A protein and the small-molecule ligand that binds it are described below.
Small molecule (SMILES): CC(=O)N[C@H]1[C@H](O[C@H]2[C@H](O)[C@@H](NC(C)=O)CO[C@@H]2CO)O[C@H](CO)[C@@H](O)[C@@H]1O

Binding-site contacts:
Ligand atom O6 contacts residue ASN109 of chain 1.B at 4.2 Å.
Ligand atom O6 contacts residue VAL111 of chain 1.B at 3.3 Å.
Ligand atom C1 contacts residue ASN106 of chain 1.B at 1.4 Å.
Ligand atom C7 contacts residue ASN106 of chain 1.B at 3.6 Å.
Ligand atom C7 contacts residue VAL104 of chain 1.B at 4.2 Å (hydrophobic).
Ligand atom C6 contacts residue VAL111 of chain 1.B at 4.3 Å (hydrophobic).
Ligand atom C6 contacts residue VAL155 of chain 1.B at 3.8 Å (hydrophobic).
Ligand atom O7 contacts residue VAL104 of chain 1.B at 3.8 Å.
Ligand atom O5 contacts residue ASN106 of chain 1.B at 2.4 Å (h-bond).
Ligand atom O7 contacts residue ASN106 of chain 1.B at 4.0 Å.
Ligand atom O5 contacts residue ASN109 of chain 1.B at 4.3 Å.
Ligand atom C8 contacts residue VAL104 of chain 1.B at 3.7 Å (hydrophobic).
Ligand atom C5 contacts residue ASN106 of chain 1.B at 3.7 Å.
Ligand atom C6 contacts residue ASN109 of chain 1.B at 3.5 Å.
Ligand atom C3 contacts residue ASN106 of chain 1.B at 3.8 Å.
Ligand atom O6 contacts residue VAL110 of chain 1.B at 4.3 Å.
Ligand atom O3 contacts residue VAL111 of chain 1.B at 4.2 Å.
Ligand atom O7 contacts residue VAL111 of chain 1.B at 4.2 Å.
Ligand atom C4 contacts residue ASN109 of chain 1.B at 4.5 Å.
Ligand atom O7 contacts residue ASN109 of chain 1.B at 4.0 Å.
Ligand atom C4 contacts residue ASN106 of chain 1.B at 4.3 Å.
Ligand atom C6 contacts residue THR108 of chain 1.B at 3.7 Å.
Ligand atom O6 contacts residue VAL155 of chain 1.B at 3.3 Å.
Ligand atom C2 contacts residue ASN106 of chain 1.B at 2.5 Å.
Ligand atom O5 contacts residue THR108 of chain 1.B at 4.0 Å.
Ligand atom N2 contacts residue ASN106 of chain 1.B at 2.9 Å (h-bond).

Sequence of chain 1.B:
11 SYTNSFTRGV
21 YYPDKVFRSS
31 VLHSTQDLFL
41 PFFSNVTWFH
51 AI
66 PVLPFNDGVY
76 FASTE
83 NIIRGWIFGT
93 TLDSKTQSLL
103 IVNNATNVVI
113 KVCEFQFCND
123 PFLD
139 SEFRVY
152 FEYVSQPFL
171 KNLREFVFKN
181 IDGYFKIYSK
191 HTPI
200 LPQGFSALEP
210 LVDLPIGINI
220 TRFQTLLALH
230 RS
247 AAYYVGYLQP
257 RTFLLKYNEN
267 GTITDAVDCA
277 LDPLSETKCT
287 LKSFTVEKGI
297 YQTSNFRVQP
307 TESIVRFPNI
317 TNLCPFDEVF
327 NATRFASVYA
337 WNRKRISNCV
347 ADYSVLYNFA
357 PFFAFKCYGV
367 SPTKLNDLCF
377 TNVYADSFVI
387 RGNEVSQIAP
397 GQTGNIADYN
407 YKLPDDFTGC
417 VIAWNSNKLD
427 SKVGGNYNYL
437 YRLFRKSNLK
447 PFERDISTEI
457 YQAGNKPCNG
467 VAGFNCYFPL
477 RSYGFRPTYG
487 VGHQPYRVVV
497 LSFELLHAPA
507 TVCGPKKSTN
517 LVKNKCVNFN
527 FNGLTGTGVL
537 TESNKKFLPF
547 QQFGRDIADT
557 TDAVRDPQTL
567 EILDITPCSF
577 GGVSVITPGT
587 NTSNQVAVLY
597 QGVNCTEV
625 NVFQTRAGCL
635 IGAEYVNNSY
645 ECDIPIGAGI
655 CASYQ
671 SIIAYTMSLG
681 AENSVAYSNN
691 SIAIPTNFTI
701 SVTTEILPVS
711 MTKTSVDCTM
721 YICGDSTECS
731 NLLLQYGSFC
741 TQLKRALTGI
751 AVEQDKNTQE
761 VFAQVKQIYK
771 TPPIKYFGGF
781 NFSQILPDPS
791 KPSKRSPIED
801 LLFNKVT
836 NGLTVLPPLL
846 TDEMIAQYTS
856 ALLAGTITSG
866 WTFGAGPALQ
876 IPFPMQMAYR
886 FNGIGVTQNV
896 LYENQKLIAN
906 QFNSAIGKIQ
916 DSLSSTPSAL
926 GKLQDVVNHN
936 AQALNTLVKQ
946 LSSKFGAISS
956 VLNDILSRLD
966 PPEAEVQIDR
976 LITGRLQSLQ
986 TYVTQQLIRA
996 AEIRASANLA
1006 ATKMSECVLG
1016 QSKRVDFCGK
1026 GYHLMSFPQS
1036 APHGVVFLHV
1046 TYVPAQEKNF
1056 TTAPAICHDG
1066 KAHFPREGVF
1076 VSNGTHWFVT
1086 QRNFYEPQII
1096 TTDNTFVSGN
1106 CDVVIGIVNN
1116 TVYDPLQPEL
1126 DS